Sequence of chain 1.A:
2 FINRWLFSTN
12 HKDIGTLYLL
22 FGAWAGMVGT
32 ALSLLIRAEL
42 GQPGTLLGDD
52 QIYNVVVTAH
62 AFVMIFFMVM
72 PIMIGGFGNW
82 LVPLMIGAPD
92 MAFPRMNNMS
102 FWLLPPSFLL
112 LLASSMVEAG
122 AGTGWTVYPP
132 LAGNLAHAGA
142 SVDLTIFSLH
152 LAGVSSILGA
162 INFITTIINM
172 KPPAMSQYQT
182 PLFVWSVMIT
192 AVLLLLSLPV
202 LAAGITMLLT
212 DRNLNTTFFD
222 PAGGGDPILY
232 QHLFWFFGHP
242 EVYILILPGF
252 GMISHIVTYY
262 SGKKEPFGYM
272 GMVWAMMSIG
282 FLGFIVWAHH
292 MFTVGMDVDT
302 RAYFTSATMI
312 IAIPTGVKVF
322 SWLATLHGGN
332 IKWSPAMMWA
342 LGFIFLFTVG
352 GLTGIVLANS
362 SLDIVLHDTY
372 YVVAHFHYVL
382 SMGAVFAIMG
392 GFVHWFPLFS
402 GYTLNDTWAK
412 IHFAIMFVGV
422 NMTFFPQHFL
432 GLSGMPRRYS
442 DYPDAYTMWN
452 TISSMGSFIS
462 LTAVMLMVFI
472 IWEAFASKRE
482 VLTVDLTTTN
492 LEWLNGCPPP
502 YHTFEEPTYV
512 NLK

The protein below binds the small molecule below.
Small molecule (SMILES): CCCCCCCCCCO[C@@H]1O[C@H](CO)[C@@H](O[C@H]2O[C@H](CO)[C@@H](O)[C@H](O)[C@H]2O)[C@H](O)[C@H]1O

Sequence of chain 1.M:
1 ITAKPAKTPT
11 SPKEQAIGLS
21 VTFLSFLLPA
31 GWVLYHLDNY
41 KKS

Sequence of chain 1.L:
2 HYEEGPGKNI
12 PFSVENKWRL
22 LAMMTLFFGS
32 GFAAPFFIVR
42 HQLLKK

Sequence of chain 1.D:
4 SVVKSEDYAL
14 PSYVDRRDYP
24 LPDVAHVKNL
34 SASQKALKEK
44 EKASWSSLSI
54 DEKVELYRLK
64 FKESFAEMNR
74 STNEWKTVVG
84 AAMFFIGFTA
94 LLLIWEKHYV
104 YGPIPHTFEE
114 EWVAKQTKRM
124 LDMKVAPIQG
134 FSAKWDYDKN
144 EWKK

Binding-site contacts:
Ligand atom C37 contacts residue ALA30 of chain 1.M at 3.9 Å (hydrophobic).
Ligand atom C31 contacts residue LEU27 of chain 1.M at 4.0 Å (hydrophobic).
Ligand atom O49 contacts residue TRP32 of chain 1.M at 3.5 Å (h-bond).
Ligand atom O55 contacts residue TRP32 of chain 1.M at 3.1 Å.
Ligand atom C28 contacts residue TRP98 of chain 1.D at 4.0 Å (hydrophobic).
Ligand atom O16 contacts residue LEU28 of chain 1.M at 3.8 Å.
Ligand atom C43 contacts residue PHE37 of chain 1.L at 4.1 Å (hydrophobic).
Ligand atom O16 contacts residue GLY31 of chain 1.M at 4.1 Å.
Ligand atom C9 contacts residue TYR35 of chain 1.M at 3.8 Å (hydrophobic).
Ligand atom C11 contacts residue TYR35 of chain 1.M at 3.5 Å (hydrophobic).
Ligand atom C18 contacts residue TRP98 of chain 1.D at 3.9 Å (hydrophobic).
Ligand atom C57 contacts residue TRP98 of chain 1.D at 3.6 Å (hydrophobic).
Ligand atom C43 contacts residue LEU34 of chain 1.M at 4.0 Å (hydrophobic).
Ligand atom O3 contacts residue HIS36 of chain 1.M at 3.5 Å.
Ligand atom C28 contacts residue LEU27 of chain 1.M at 4.0 Å (hydrophobic).
Ligand atom C31 contacts residue LEU95 of chain 1.D at 4.1 Å (hydrophobic).
Ligand atom O49 contacts residue LEU28 of chain 1.M at 2.8 Å (h-bond).
Ligand atom C22 contacts residue TRP98 of chain 1.D at 3.4 Å (hydrophobic).
Ligand atom C6 contacts residue LEU28 of chain 1.M at 4.0 Å (hydrophobic).
Ligand atom O1 contacts residue TYR35 of chain 1.M at 3.0 Å.
Ligand atom C43 contacts residue LEU35 of chain 1.A at 4.1 Å (hydrophobic).
Ligand atom O6 contacts residue TYR35 of chain 1.M at 3.4 Å (h-bond).
Ligand atom C57 contacts residue TYR35 of chain 1.M at 3.8 Å (hydrophobic).
Ligand atom O5 contacts residue TRP98 of chain 1.D at 3.8 Å.
Ligand atom C40 contacts residue LEU462 of chain 1.A at 4.0 Å (hydrophobic).
Ligand atom C25 contacts residue LEU95 of chain 1.D at 3.7 Å (hydrophobic).
Ligand atom C1 contacts residue GLY31 of chain 1.M at 3.9 Å.
Ligand atom C1 contacts residue LEU28 of chain 1.M at 3.9 Å (hydrophobic).
Ligand atom O3 contacts residue TRP32 of chain 1.M at 4.1 Å.
Ligand atom C43 contacts residue PHE459 of chain 1.A at 4.0 Å (hydrophobic).
Ligand atom C25 contacts residue TRP98 of chain 1.D at 4.0 Å (hydrophobic).
Ligand atom C34 contacts residue PHE459 of chain 1.A at 3.8 Å (hydrophobic).
Ligand atom C19 contacts residue LEU27 of chain 1.M at 3.9 Å (hydrophobic).
Ligand atom O6 contacts residue TYR102 of chain 1.D at 3.9 Å.
Ligand atom O49 contacts residue GLY31 of chain 1.M at 4.0 Å.
Ligand atom O61 contacts residue TRP98 of chain 1.D at 3.6 Å.
Ligand atom C5 contacts residue TYR35 of chain 1.M at 3.8 Å (hydrophobic).
Ligand atom C10 contacts residue TYR35 of chain 1.M at 3.4 Å (hydrophobic).
Ligand atom C31 contacts residue PHE459 of chain 1.A at 4.0 Å (hydrophobic).
Ligand atom C1 contacts residue TRP32 of chain 1.M at 3.7 Å (hydrophobic).